Sequence of chain 3.A:
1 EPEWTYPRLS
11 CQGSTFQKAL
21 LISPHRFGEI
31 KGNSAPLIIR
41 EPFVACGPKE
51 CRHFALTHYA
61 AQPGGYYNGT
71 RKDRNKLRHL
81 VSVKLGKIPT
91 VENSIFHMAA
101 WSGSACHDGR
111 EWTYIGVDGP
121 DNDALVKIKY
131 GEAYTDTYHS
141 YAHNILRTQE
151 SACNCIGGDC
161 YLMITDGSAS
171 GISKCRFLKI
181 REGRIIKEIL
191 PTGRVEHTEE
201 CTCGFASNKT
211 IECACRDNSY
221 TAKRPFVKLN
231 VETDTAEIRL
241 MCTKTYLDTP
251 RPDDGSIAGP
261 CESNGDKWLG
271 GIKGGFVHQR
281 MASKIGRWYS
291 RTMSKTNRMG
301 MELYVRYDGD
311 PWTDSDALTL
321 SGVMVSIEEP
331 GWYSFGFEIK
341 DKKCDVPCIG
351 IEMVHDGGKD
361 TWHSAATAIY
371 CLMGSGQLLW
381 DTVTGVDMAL

Binding-site contacts:
Ligand atom C2 contacts residue PRO7 of chain 3.A at 3.1 Å (hydrophobic).
Ligand atom C3 contacts residue ASN208 of chain 3.A at 4.0 Å.
Ligand atom C3 contacts residue PRO7 of chain 3.A at 4.3 Å (hydrophobic).
Ligand atom C8 contacts residue LEU9 of chain 3.A at 4.0 Å (hydrophobic).
Ligand atom C8 contacts residue PRO7 of chain 3.A at 3.7 Å (hydrophobic).
Ligand atom C5 contacts residue TYR6 of chain 3.A at 4.3 Å (hydrophobic).
Ligand atom C1 contacts residue TYR6 of chain 3.A at 3.4 Å (hydrophobic).
Ligand atom C7 contacts residue ASN208 of chain 3.A at 3.8 Å.
Ligand atom O5 contacts residue ASN208 of chain 3.A at 2.8 Å (h-bond).
Ligand atom C1 contacts residue ARG8 of chain 3.A at 4.3 Å.
Ligand atom O6 contacts residue TYR6 of chain 3.A at 3.8 Å.
Ligand atom C8 contacts residue ARG8 of chain 3.A at 4.0 Å.
Ligand atom O7 contacts residue ASN208 of chain 3.A at 3.7 Å.
Ligand atom C8 contacts residue ARG280 of chain 3.A at 4.2 Å.
Ligand atom C5 contacts residue ASN208 of chain 3.A at 3.9 Å.
Ligand atom C2 contacts residue ARG8 of chain 3.A at 4.3 Å.
Ligand atom C2 contacts residue ASN208 of chain 3.A at 2.8 Å.
Ligand atom N2 contacts residue PRO7 of chain 3.A at 2.5 Å (h-bond).
Ligand atom C1 contacts residue ASN208 of chain 3.A at 2.9 Å.
Ligand atom O5 contacts residue TYR6 of chain 3.A at 3.3 Å.
Ligand atom C4 contacts residue ASN208 of chain 3.A at 4.2 Å.
Ligand atom C7 contacts residue PRO7 of chain 3.A at 3.5 Å (hydrophobic).
Ligand atom O6 contacts residue ASN208 of chain 3.A at 4.2 Å.
Ligand atom N2 contacts residue ASN208 of chain 3.A at 3.4 Å (h-bond).
Ligand atom C7 contacts residue ARG8 of chain 3.A at 4.3 Å.
Ligand atom C1 contacts residue PRO7 of chain 3.A at 2.8 Å (hydrophobic).
Ligand atom N2 contacts residue ARG8 of chain 3.A at 3.5 Å.
Ligand atom C6 contacts residue ASN208 of chain 3.A at 4.0 Å.
Ligand atom O5 contacts residue PRO7 of chain 3.A at 4.1 Å.

The small molecule below binds the protein below.
Small molecule (SMILES): CC(=O)N[C@@H]1[C@@H](O)[C@H](O)[C@@H](CO)O[C@H]1O